Binding-site contacts:
Ligand atom O7 contacts residue ASN101 of chain 1.M at 3.3 Å (h-bond).
Ligand atom C4 contacts residue ASN101 of chain 1.M at 4.2 Å.
Ligand atom O5 contacts residue ASN101 of chain 1.M at 2.4 Å (h-bond).
Ligand atom C7 contacts residue ASN101 of chain 1.M at 3.3 Å.
Ligand atom N2 contacts residue ASN101 of chain 1.M at 2.9 Å (h-bond).
Ligand atom C2 contacts residue ASN101 of chain 1.M at 2.5 Å.
Ligand atom O7 contacts residue PHE168 of chain 1.M at 3.6 Å.
Ligand atom C8 contacts residue GLU170 of chain 1.M at 3.6 Å.
Ligand atom C8 contacts residue PHE168 of chain 1.M at 3.8 Å (hydrophobic).
Ligand atom C1 contacts residue ASN101 of chain 1.M at 1.4 Å.
Ligand atom O7 contacts residue NAG1 of chain 1.CC at 4.0 Å.
Ligand atom C3 contacts residue ASN101 of chain 1.M at 3.8 Å.
Ligand atom C5 contacts residue PHE168 of chain 1.M at 4.4 Å (hydrophobic).
Ligand atom C7 contacts residue PHE168 of chain 1.M at 4.0 Å (hydrophobic).
Ligand atom O7 contacts residue NAG1 of chain 1.BC at 3.6 Å.
Ligand atom C5 contacts residue ASN101 of chain 1.M at 3.7 Å.
Ligand atom C8 contacts residue ASN101 of chain 1.M at 4.2 Å.
Ligand atom O6 contacts residue TYR146 of chain 1.M at 4.4 Å.

A protein and the small-molecule ligand that binds it are described below.
Small molecule (SMILES): CC(=O)N[C@H]1[C@H](O[C@H]2[C@H](O)[C@@H](NC(C)=O)CO[C@@H]2CO)O[C@H](CO)[C@@H](O)[C@@H]1O

Sequence of chain 1.M:
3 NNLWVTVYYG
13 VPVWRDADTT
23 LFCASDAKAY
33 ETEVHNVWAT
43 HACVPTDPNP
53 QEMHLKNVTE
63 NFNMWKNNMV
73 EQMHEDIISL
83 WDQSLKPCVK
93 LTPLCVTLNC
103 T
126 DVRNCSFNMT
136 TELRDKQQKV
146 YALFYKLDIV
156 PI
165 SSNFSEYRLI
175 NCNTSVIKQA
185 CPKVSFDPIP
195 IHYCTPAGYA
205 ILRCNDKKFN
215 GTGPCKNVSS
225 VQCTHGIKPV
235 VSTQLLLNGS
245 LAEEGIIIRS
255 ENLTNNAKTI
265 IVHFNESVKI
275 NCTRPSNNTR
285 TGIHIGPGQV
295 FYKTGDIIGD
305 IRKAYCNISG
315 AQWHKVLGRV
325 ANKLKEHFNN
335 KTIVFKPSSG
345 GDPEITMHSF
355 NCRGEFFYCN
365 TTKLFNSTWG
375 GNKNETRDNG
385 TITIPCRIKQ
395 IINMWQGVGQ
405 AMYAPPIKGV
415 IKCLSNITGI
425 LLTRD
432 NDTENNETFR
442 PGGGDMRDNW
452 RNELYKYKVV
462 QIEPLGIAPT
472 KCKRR